The small molecule below binds the protein below.
Small molecule (SMILES): O=C(O)[C@@H]1CCCN1

Binding-site contacts:
Ligand atom OXT contacts residue ARG320 of chain 1.A at 3.7 Å.
Ligand atom CD contacts residue ASP319 of chain 1.A at 3.9 Å.
Ligand atom N contacts residue ASP319 of chain 1.A at 3.4 Å (salt-bridge).
Ligand atom C contacts residue ASP322 of chain 1.A at 3.1 Å.
Ligand atom N contacts residue ARG320 of chain 1.A at 3.4 Å.
Ligand atom CA contacts residue ARG320 of chain 1.A at 4.0 Å.
Ligand atom CA contacts residue ASP322 of chain 1.A at 3.6 Å.
Ligand atom CD contacts residue GLU321 of chain 1.A at 4.0 Å.
Ligand atom O contacts residue ILE323 of chain 1.A at 4.1 Å.
Ligand atom O contacts residue ASP322 of chain 1.A at 2.9 Å (salt-bridge).
Ligand atom CB contacts residue ASP322 of chain 1.A at 3.9 Å.
Ligand atom CA contacts residue GLU321 of chain 1.A at 3.3 Å.
Ligand atom O contacts residue ARG320 of chain 1.A at 3.2 Å.
Ligand atom C contacts residue GLU321 of chain 1.A at 3.7 Å.
Ligand atom O contacts residue GLU321 of chain 1.A at 3.3 Å (salt-bridge).
Ligand atom OXT contacts residue ASP322 of chain 1.A at 3.3 Å (salt-bridge).
Ligand atom C contacts residue ARG320 of chain 1.A at 3.7 Å.
Ligand atom N contacts residue ASP322 of chain 1.A at 4.3 Å.
Ligand atom N contacts residue GLU321 of chain 1.A at 2.9 Å (salt-bridge).

Sequence of chain 1.A:
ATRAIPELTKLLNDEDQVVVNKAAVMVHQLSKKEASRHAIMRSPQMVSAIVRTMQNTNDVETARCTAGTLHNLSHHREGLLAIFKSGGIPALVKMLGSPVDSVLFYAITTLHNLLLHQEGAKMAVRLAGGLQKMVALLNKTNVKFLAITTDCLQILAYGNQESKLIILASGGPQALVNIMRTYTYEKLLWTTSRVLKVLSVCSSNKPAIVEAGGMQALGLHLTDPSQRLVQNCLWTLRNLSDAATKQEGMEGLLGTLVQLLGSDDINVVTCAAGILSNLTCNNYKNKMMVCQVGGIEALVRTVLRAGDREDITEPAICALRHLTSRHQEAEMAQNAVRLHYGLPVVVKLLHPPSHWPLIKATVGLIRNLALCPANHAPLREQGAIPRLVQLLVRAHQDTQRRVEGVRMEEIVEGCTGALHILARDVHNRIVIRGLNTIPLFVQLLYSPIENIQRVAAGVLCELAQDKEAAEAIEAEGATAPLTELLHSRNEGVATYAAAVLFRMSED